The protein below binds the small molecule below.
Small molecule (SMILES): CC(=O)N[C@@H]1[C@@H](O)[C@H](O)[C@@H](CO)O[C@H]1O

Sequence of chain 1.B:
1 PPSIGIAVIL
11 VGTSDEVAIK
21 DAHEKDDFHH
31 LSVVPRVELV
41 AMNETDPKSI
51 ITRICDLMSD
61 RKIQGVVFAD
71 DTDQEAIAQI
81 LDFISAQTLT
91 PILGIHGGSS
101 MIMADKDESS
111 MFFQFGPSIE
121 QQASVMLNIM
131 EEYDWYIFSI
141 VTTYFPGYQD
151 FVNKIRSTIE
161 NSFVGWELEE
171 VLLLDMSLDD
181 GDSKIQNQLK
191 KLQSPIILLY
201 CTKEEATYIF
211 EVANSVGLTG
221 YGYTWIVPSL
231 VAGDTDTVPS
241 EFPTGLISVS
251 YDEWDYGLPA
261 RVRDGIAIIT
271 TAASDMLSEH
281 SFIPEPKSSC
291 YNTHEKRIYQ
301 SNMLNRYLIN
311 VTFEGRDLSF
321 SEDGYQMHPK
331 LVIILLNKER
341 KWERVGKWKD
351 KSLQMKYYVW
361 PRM

Binding-site contacts:
Ligand atom C1 contacts residue ASN310 of chain 1.B at 1.4 Å.
Ligand atom C2 contacts residue ASN310 of chain 1.B at 2.6 Å.
Ligand atom C8 contacts residue ASN310 of chain 1.B at 4.4 Å.
Ligand atom O5 contacts residue ASN310 of chain 1.B at 2.4 Å (h-bond).
Ligand atom C7 contacts residue ASN310 of chain 1.B at 3.8 Å.
Ligand atom C3 contacts residue ASN310 of chain 1.B at 3.7 Å.
Ligand atom N2 contacts residue ASN310 of chain 1.B at 3.0 Å (h-bond).
Ligand atom C4 contacts residue ASN310 of chain 1.B at 4.3 Å.
Ligand atom O6 contacts residue ASN310 of chain 1.B at 4.5 Å.
Ligand atom C5 contacts residue ASN310 of chain 1.B at 3.7 Å.